Binding-site contacts:
Ligand atom N7 contacts residue GLY248 of chain 2.A at 3.6 Å (h-bond).
Ligand atom O3A contacts residue GLY248 of chain 2.A at 3.3 Å.
Ligand atom O1A contacts residue THR252 of chain 2.A at 3.2 Å (h-bond).
Ligand atom N7 contacts residue GLY408 of chain 2.A at 3.5 Å.
Ligand atom N3 contacts residue LEU253 of chain 2.A at 3.5 Å.
Ligand atom O2B contacts residue GLY250 of chain 2.A at 2.9 Å (h-bond).
Ligand atom C8 contacts residue GLY248 of chain 2.A at 3.3 Å.
Ligand atom O2' contacts residue HIS384 of chain 2.A at 2.9 Å.
Ligand atom O1B contacts residue THR252 of chain 2.A at 2.9 Å (h-bond).
Ligand atom N1 contacts residue GLY207 of chain 2.A at 3.0 Å (h-bond).
Ligand atom O1A contacts residue GLY250 of chain 2.A at 3.0 Å.
Ligand atom C8 contacts residue GLY408 of chain 2.A at 3.5 Å.
Ligand atom O3G contacts residue ASN348 of chain 2.A at 3.0 Å (h-bond).
Ligand atom PB contacts residue LYS251 of chain 2.A at 3.5 Å.
Ligand atom N9 contacts residue GLY408 of chain 2.A at 3.5 Å.
Ligand atom O2G contacts residue MG1 of chain 2.D at 2.0 Å.
Ligand atom N1 contacts residue ILE380 of chain 2.A at 3.5 Å.
Ligand atom O3G contacts residue LYS251 of chain 2.A at 2.9 Å (salt-bridge).
Ligand atom O1B contacts residue MG1 of chain 2.D at 2.2 Å.
Ligand atom S1G contacts residue ASN348 of chain 2.A at 3.5 Å (h-bond).
Ligand atom O3A contacts residue GLY250 of chain 2.A at 3.6 Å (h-bond).
Ligand atom O2B contacts residue THR249 of chain 2.A at 3.1 Å (h-bond).
Ligand atom N7 contacts residue GLY250 of chain 2.A at 3.2 Å.
Ligand atom C8 contacts residue ALA409 of chain 2.A at 3.5 Å (hydrophobic).
Ligand atom C2' contacts residue HIS384 of chain 2.A at 3.5 Å.
Ligand atom C2 contacts residue ASP205 of chain 2.A at 3.3 Å.
Ligand atom C4 contacts residue LEU253 of chain 2.A at 3.5 Å (hydrophobic).
Ligand atom PG contacts residue MG1 of chain 2.D at 3.3 Å.
Ligand atom O2B contacts residue LYS251 of chain 2.A at 2.8 Å (salt-bridge).
Ligand atom O3B contacts residue MG1 of chain 2.D at 3.5 Å.
Ligand atom PB contacts residue MG1 of chain 2.D at 3.4 Å.
Ligand atom N3 contacts residue HIS384 of chain 2.A at 3.1 Å (h-bond).
Ligand atom O1A contacts residue LYS251 of chain 2.A at 3.3 Å (salt-bridge).
Ligand atom N7 contacts residue THR249 of chain 2.A at 3.3 Å.
Ligand atom O3B contacts residue GLY248 of chain 2.A at 2.9 Å (h-bond).
Ligand atom C1' contacts residue HIS384 of chain 2.A at 3.3 Å.
Ligand atom C6 contacts residue GLY207 of chain 2.A at 3.5 Å.
Ligand atom N6 contacts residue GLY207 of chain 2.A at 2.8 Å (h-bond).
Ligand atom O4' contacts residue ALA409 of chain 2.A at 3.3 Å.
Ligand atom O1A contacts residue LEU253 of chain 2.A at 2.9 Å (h-bond).

Sequence of chain 2.B:
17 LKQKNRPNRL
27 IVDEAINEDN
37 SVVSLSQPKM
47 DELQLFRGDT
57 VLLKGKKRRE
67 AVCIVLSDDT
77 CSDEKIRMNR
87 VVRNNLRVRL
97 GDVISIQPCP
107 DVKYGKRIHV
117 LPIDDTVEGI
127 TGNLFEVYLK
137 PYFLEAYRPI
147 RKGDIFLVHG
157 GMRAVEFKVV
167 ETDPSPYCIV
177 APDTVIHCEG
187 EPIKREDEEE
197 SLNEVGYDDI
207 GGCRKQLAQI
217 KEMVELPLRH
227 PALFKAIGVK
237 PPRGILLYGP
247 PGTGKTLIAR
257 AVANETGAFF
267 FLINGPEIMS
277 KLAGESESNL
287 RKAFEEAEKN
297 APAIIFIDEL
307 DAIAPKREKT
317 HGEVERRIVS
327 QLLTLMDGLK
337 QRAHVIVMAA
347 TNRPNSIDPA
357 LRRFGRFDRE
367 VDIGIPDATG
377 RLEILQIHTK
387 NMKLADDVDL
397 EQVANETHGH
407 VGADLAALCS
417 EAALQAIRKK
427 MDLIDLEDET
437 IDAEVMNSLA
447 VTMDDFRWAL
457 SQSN

The protein below binds the small molecule below.
Small molecule (SMILES): Nc1ncnc2c1ncn2[C@@H]1O[C@H](COP(=O)(O)OP(=O)(O)OP(O)(O)=S)[C@@H](O)[C@H]1O

Sequence of chain 2.A:
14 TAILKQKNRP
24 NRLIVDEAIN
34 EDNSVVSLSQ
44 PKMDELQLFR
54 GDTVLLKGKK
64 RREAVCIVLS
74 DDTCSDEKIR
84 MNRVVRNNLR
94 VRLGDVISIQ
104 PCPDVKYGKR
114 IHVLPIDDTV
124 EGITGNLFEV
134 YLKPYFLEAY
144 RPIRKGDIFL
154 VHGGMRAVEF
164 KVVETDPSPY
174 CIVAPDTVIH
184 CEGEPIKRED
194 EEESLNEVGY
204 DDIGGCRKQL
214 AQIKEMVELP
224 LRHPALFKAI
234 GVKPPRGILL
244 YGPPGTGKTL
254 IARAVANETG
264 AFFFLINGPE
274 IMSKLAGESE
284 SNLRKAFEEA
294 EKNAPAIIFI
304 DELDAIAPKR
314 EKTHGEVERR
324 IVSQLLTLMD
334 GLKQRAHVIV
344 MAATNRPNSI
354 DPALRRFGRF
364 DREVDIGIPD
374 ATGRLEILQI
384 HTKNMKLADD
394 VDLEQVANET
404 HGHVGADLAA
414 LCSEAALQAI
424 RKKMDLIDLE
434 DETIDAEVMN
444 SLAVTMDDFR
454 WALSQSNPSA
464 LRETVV